Sequence of chain 1.F:
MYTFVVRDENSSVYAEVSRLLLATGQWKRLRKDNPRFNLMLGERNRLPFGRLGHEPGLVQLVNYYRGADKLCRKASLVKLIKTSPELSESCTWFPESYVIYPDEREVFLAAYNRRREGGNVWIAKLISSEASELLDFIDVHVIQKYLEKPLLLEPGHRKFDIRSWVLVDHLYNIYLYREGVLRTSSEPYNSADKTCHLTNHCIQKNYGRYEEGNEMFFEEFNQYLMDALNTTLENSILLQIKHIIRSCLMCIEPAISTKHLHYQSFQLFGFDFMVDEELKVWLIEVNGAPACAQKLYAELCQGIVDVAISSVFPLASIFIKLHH

Binding-site contacts:
Ligand atom O3' contacts residue THR241 of chain 1.F at 2.4 Å (h-bond).
Ligand atom O2' contacts residue HIS239 of chain 1.F at 3.9 Å.
Ligand atom O3G contacts residue ASN333 of chain 1.F at 3.8 Å.
Ligand atom O2B contacts residue GLU331 of chain 1.F at 2.8 Å (salt-bridge).
Ligand atom N3 contacts residue LYS198 of chain 1.F at 3.7 Å.
Ligand atom C2 contacts residue TYR185 of chain 1.F at 3.6 Å (hydrophobic).
Ligand atom O1G contacts residue ASP318 of chain 1.F at 2.5 Å (salt-bridge).
Ligand atom C6 contacts residue LYS184 of chain 1.F at 3.7 Å.
Ligand atom N1 contacts residue TYR185 of chain 1.F at 3.8 Å.
Ligand atom O2G contacts residue ARG222 of chain 1.F at 3.6 Å (salt-bridge).
Ligand atom C2 contacts residue LEU186 of chain 1.F at 3.6 Å (hydrophobic).
Ligand atom O1A contacts residue LYS150 of chain 1.F at 3.2 Å (salt-bridge).
Ligand atom O3' contacts residue ASN242 of chain 1.F at 3.9 Å.
Ligand atom N6 contacts residue TYR185 of chain 1.F at 3.9 Å.
Ligand atom C2 contacts residue MET320 of chain 1.F at 3.6 Å (hydrophobic).
Ligand atom PG contacts residue ASP318 of chain 1.F at 3.6 Å.
Ligand atom N6 contacts residue GLN183 of chain 1.F at 3.8 Å.
Ligand atom PG contacts residue GLU331 of chain 1.F at 3.6 Å.
Ligand atom O3A contacts residue LYS74 of chain 1.F at 3.8 Å.
Ligand atom PB contacts residue LYS74 of chain 1.F at 3.8 Å.
Ligand atom N7 contacts residue LYS150 of chain 1.F at 3.1 Å (salt-bridge).
Ligand atom O1G contacts residue GLU331 of chain 1.F at 2.9 Å (salt-bridge).
Ligand atom N3 contacts residue TYR185 of chain 1.F at 3.5 Å.
Ligand atom O3G contacts residue GLU331 of chain 1.F at 3.2 Å (salt-bridge).
Ligand atom C3' contacts residue THR241 of chain 1.F at 3.5 Å.
Ligand atom O2B contacts residue LYS74 of chain 1.F at 2.8 Å (salt-bridge).
Ligand atom N1 contacts residue LEU186 of chain 1.F at 3.0 Å (h-bond).
Ligand atom C4' contacts residue ASN242 of chain 1.F at 3.9 Å.
Ligand atom O2G contacts residue ASP318 of chain 1.F at 3.6 Å.
Ligand atom C8 contacts residue ILE148 of chain 1.F at 3.6 Å (hydrophobic).
Ligand atom O1A contacts residue LYS74 of chain 1.F at 3.4 Å (salt-bridge).
Ligand atom C5' contacts residue ASN242 of chain 1.F at 3.2 Å.
Ligand atom O3' contacts residue ASP200 of chain 1.F at 3.5 Å (salt-bridge).
Ligand atom O2' contacts residue THR241 of chain 1.F at 2.8 Å (h-bond).
Ligand atom N7 contacts residue ILE148 of chain 1.F at 3.8 Å.
Ligand atom C2' contacts residue THR241 of chain 1.F at 3.7 Å.
Ligand atom N6 contacts residue LYS184 of chain 1.F at 2.6 Å (salt-bridge).
Ligand atom C3B contacts residue ASN242 of chain 1.F at 3.5 Å.
Ligand atom C8 contacts residue LYS150 of chain 1.F at 3.4 Å.
Ligand atom O2G contacts residue ARG202 of chain 1.F at 3.5 Å (salt-bridge).

A protein and the small-molecule ligand that binds it are described below.
Small molecule (SMILES): Nc1ncnc2c1ncn2[C@@H]1O[C@H](CO[P](=O)(O)O[P](=O)(O)CP(=O)(O)O)[C@@H](O)[C@H]1O